Binding-site contacts:
Ligand atom C3 contacts residue ASP203 of chain 1.B at 3.3 Å.
Ligand atom C6 contacts residue TYR171 of chain 1.B at 3.6 Å (hydrophobic).
Ligand atom C8 contacts residue ARG244 of chain 1.B at 3.9 Å.
Ligand atom O4 contacts residue TYR171 of chain 1.B at 3.4 Å.
Ligand atom C6 contacts residue PHE165 of chain 1.B at 3.4 Å (hydrophobic).
Ligand atom O4 contacts residue TYR174 of chain 1.B at 3.5 Å.
Ligand atom C6 contacts residue TYR174 of chain 1.B at 3.7 Å (hydrophobic).
Ligand atom O3 contacts residue GLY200 of chain 1.B at 3.5 Å.
Ligand atom C3 contacts residue TYR171 of chain 1.B at 3.7 Å (hydrophobic).
Ligand atom C8 contacts residue ASP204 of chain 1.B at 3.5 Å.
Ligand atom C2 contacts residue TYR171 of chain 1.B at 3.7 Å (hydrophobic).
Ligand atom C2 contacts residue ASP204 of chain 1.B at 3.8 Å.
Ligand atom O6 contacts residue TRP199 of chain 1.B at 3.7 Å.
Ligand atom C4 contacts residue ASP203 of chain 1.B at 3.5 Å.
Ligand atom O3 contacts residue ASP203 of chain 1.B at 2.5 Å (salt-bridge).
Ligand atom C3 contacts residue ASP204 of chain 1.B at 3.8 Å.
Ligand atom C1 contacts residue TYR171 of chain 1.B at 3.8 Å (hydrophobic).
Ligand atom O3 contacts residue GLY201 of chain 1.B at 2.8 Å (h-bond).
Ligand atom C5 contacts residue TYR171 of chain 1.B at 3.7 Å (hydrophobic).
Ligand atom C6 contacts residue PHE245 of chain 1.B at 3.7 Å (hydrophobic).
Ligand atom O4 contacts residue ASP203 of chain 1.B at 2.6 Å (salt-bridge).
Ligand atom C2 contacts residue TYR171 of chain 1.B at 3.9 Å (hydrophobic).
Ligand atom N2 contacts residue ASP204 of chain 1.B at 2.8 Å (salt-bridge).
Ligand atom O6 contacts residue PHE245 of chain 1.B at 3.8 Å.
Ligand atom N2 contacts residue GLY201 of chain 1.B at 3.6 Å.
Ligand atom C7 contacts residue ASP204 of chain 1.B at 3.6 Å.
Ligand atom O7 contacts residue ARG244 of chain 1.B at 2.7 Å (salt-bridge).
Ligand atom O6 contacts residue TYR171 of chain 1.B at 3.8 Å.
Ligand atom C5 contacts residue TYR174 of chain 1.B at 3.8 Å (hydrophobic).
Ligand atom C5 contacts residue TYR171 of chain 1.B at 3.8 Å (hydrophobic).
Ligand atom C7 contacts residue GLY201 of chain 1.B at 3.7 Å.
Ligand atom C8 contacts residue PHE245 of chain 1.B at 4.0 Å (hydrophobic).
Ligand atom O4 contacts residue GOL1 of chain 1.W at 3.4 Å.
Ligand atom C1 contacts residue TYR171 of chain 1.B at 3.3 Å (hydrophobic).
Ligand atom C7 contacts residue ARG244 of chain 1.B at 3.6 Å.
Ligand atom C8 contacts residue GLY201 of chain 1.B at 3.9 Å.
Ligand atom C3 contacts residue GLY201 of chain 1.B at 4.0 Å.
Ligand atom O5 contacts residue TYR171 of chain 1.B at 3.9 Å.
Ligand atom O6 contacts residue PHE165 of chain 1.B at 3.6 Å.
Ligand atom O3 contacts residue GOL1 of chain 1.W at 3.7 Å.

A small-molecule ligand and the protein it binds are described below.
Small molecule (SMILES): CC(=O)N[C@H]1[C@H](O[C@@H]2[C@@H](OC[C@H]3O[C@@H](O)[C@@H](O)[C@@H](O)[C@@H]3O)O[C@H](CO)[C@@H](O)[C@@H]2O)O[C@H](CO)[C@@H](O)[C@@H]1O

Sequence of chain 1.B:
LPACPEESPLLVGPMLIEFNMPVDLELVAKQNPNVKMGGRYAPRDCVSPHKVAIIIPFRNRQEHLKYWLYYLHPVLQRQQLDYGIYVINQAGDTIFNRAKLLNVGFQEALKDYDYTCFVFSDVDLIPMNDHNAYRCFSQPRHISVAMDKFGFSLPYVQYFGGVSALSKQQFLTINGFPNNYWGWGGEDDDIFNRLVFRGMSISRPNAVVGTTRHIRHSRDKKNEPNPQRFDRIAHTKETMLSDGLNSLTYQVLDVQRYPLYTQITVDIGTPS